Binding-site contacts:
Ligand atom N24 contacts residue ASP171 of chain 1.A at 3.0 Å (salt-bridge).
Ligand atom C74 contacts residue PHE154 of chain 1.A at 3.7 Å (hydrophobic).
Ligand atom N82 contacts residue THR80 of chain 1.A at 3.5 Å (h-bond).
Ligand atom C76 contacts residue TRP193 of chain 1.A at 3.3 Å (hydrophobic).
Ligand atom N82 contacts residue PHE154 of chain 1.A at 3.4 Å.
Ligand atom C14 contacts residue TRP193 of chain 1.A at 3.8 Å (hydrophobic).
Ligand atom C16 contacts residue GLY194 of chain 1.A at 3.6 Å.
Ligand atom N65 contacts residue TYR81 of chain 1.A at 3.8 Å.
Ligand atom C15 contacts residue TRP193 of chain 1.A at 3.8 Å (hydrophobic).
Ligand atom C22 contacts residue ALA172 of chain 1.A at 3.1 Å (hydrophobic).
Ligand atom C15 contacts residue ALA172 of chain 1.A at 3.7 Å (hydrophobic).
Ligand atom N82 contacts residue GLU79 of chain 1.A at 3.0 Å (salt-bridge).
Ligand atom C66 contacts residue TYR81 of chain 1.A at 3.8 Å (hydrophobic).
Ligand atom C43 contacts residue TYR81 of chain 1.A at 3.3 Å (hydrophobic).
Ligand atom C1 contacts residue GLN174 of chain 1.A at 3.8 Å.
Ligand atom N26 contacts residue CYS197 of chain 1.A at 3.6 Å.
Ligand atom C22 contacts residue ASP171 of chain 1.A at 3.5 Å.
Ligand atom O38 contacts residue GLN174 of chain 1.A at 3.0 Å.
Ligand atom C66 contacts residue TRP193 of chain 1.A at 3.5 Å (hydrophobic).
Ligand atom N24 contacts residue GLY204 of chain 1.A at 3.2 Å.
Ligand atom C76 contacts residue PHE154 of chain 1.A at 3.7 Å (hydrophobic).
Ligand atom N26 contacts residue ASP171 of chain 1.A at 2.7 Å (salt-bridge).
Ligand atom C76 contacts residue THR80 of chain 1.A at 3.6 Å.
Ligand atom N24 contacts residue ALA172 of chain 1.A at 3.2 Å (h-bond).
Ligand atom C15 contacts residue GLY194 of chain 1.A at 3.6 Å.
Ligand atom C16 contacts residue CYS197 of chain 1.A at 3.8 Å (hydrophobic).
Ligand atom C13 contacts residue CYS173 of chain 1.A at 3.7 Å (hydrophobic).
Ligand atom C22 contacts residue GLY194 of chain 1.A at 3.7 Å.
Ligand atom C6 contacts residue GLN174 of chain 1.A at 3.9 Å.
Ligand atom C63 contacts residue PHE154 of chain 1.A at 3.7 Å (hydrophobic).
Ligand atom N26 contacts residue GLY194 of chain 1.A at 3.8 Å.
Ligand atom C22 contacts residue GLY196 of chain 1.A at 3.9 Å.
Ligand atom C16 contacts residue GLY196 of chain 1.A at 3.3 Å.
Ligand atom C74 contacts residue THR80 of chain 1.A at 3.7 Å.
Ligand atom C64 contacts residue TYR81 of chain 1.A at 3.8 Å (hydrophobic).
Ligand atom N24 contacts residue TRP193 of chain 1.A at 3.8 Å.
Ligand atom N26 contacts residue GLY196 of chain 1.A at 2.8 Å (h-bond).
Ligand atom N26 contacts residue ALA172 of chain 1.A at 3.2 Å (h-bond).
Ligand atom C64 contacts residue GLU79 of chain 1.A at 3.5 Å.
Ligand atom C1 contacts residue SER177 of chain 1.A at 3.5 Å.

A protein and the small-molecule ligand that binds it are described below.
Small molecule (SMILES): [H]/N=C(/N)c1ccc2ccc(CN(c3ccc(OC4CCN(/C(C)=N/[H])CC4)cc3)S(=O)(=O)CC(=O)O)cc2c1

Sequence of chain 1.A:
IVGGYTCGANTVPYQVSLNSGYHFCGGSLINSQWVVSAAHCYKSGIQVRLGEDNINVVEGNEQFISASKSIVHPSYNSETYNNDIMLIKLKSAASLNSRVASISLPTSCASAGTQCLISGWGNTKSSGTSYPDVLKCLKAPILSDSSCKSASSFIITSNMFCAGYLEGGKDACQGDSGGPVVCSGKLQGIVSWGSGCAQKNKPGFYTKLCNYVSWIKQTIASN